A protein and the small-molecule ligand that binds it are described below.
Small molecule (SMILES): CC/C(C)=C1\OC(=O)[C@H](C)[C@H](O)[C@H](Cc2cccnc2)NC(=O)[C@@H](NC(=O)c2ncccc2O)[C@@H](C)OC1=O

Binding-site contacts:
Ligand atom CBG contacts residue GLY96 of chain 2.D at 3.5 Å.
Ligand atom CBF contacts residue ILE194 of chain 2.D at 4.0 Å (hydrophobic).
Ligand atom CAO contacts residue ILE21 of chain 2.D at 3.8 Å (hydrophobic).
Ligand atom CAQ contacts residue ASP148 of chain 2.D at 3.3 Å.
Ligand atom CAL contacts residue GLY96 of chain 2.D at 3.8 Å.
Ligand atom OAX contacts residue TYR158 of chain 2.D at 3.4 Å.
Ligand atom OAI contacts residue GLY96 of chain 2.D at 3.4 Å.
Ligand atom CAS contacts residue GLY192 of chain 2.D at 3.4 Å.
Ligand atom CAP contacts residue GLY96 of chain 2.D at 3.6 Å.
Ligand atom CG2 contacts residue MET161 of chain 2.D at 3.6 Å (hydrophobic).
Ligand atom CAP contacts residue ILE95 of chain 2.D at 3.6 Å (hydrophobic).
Ligand atom OAE contacts residue MET103 of chain 2.D at 3.3 Å.
Ligand atom CAP contacts residue MET147 of chain 2.D at 3.7 Å (hydrophobic).
Ligand atom CAA contacts residue ILE215 of chain 2.D at 3.3 Å (hydrophobic).
Ligand atom OAJ contacts residue PRO193 of chain 2.D at 3.6 Å.
Ligand atom CAP contacts residue LYS165 of chain 2.D at 3.4 Å.
Ligand atom CBA contacts residue MET103 of chain 2.D at 3.7 Å (hydrophobic).
Ligand atom CBE contacts residue MET103 of chain 2.D at 4.0 Å (hydrophobic).
Ligand atom CAQ contacts residue PHE149 of chain 2.D at 3.5 Å (hydrophobic).
Ligand atom CAM contacts residue MET147 of chain 2.D at 3.7 Å (hydrophobic).
Ligand atom CAO contacts residue ILE194 of chain 2.D at 3.6 Å (hydrophobic).
Ligand atom CAS contacts residue ILE194 of chain 2.D at 3.9 Å (hydrophobic).
Ligand atom CBG contacts residue LYS165 of chain 2.D at 3.4 Å.
Ligand atom CAK contacts residue ILE21 of chain 2.D at 3.6 Å (hydrophobic).
Ligand atom CAL contacts residue MET147 of chain 2.D at 3.4 Å (hydrophobic).
Ligand atom CBK contacts residue PRO193 of chain 2.D at 3.9 Å (hydrophobic).
Ligand atom OAJ contacts residue ILE194 of chain 2.D at 3.2 Å (h-bond).
Ligand atom CAL contacts residue ILE95 of chain 2.D at 3.4 Å (hydrophobic).
Ligand atom CAL contacts residue ALA94 of chain 2.D at 3.4 Å (hydrophobic).
Ligand atom CAN contacts residue ALA94 of chain 2.D at 3.5 Å (hydrophobic).
Ligand atom O contacts residue TYR158 of chain 2.D at 2.7 Å (h-bond).
Ligand atom CBL contacts residue PHE149 of chain 2.D at 3.9 Å (hydrophobic).
Ligand atom CG2 contacts residue MET103 of chain 2.D at 3.7 Å (hydrophobic).
Ligand atom NAT contacts residue ASP148 of chain 2.D at 3.0 Å (salt-bridge).
Ligand atom C contacts residue TYR158 of chain 2.D at 3.8 Å (hydrophobic).
Ligand atom OAI contacts residue LYS165 of chain 2.D at 2.8 Å (salt-bridge).
Ligand atom CBJ contacts residue TYR158 of chain 2.D at 3.9 Å (hydrophobic).
Ligand atom CAS contacts residue PHE149 of chain 2.D at 3.7 Å (hydrophobic).
Ligand atom OAI contacts residue MET161 of chain 2.D at 3.5 Å.
Ligand atom CAN contacts residue ILE95 of chain 2.D at 3.9 Å (hydrophobic).

Sequence of chain 2.D:
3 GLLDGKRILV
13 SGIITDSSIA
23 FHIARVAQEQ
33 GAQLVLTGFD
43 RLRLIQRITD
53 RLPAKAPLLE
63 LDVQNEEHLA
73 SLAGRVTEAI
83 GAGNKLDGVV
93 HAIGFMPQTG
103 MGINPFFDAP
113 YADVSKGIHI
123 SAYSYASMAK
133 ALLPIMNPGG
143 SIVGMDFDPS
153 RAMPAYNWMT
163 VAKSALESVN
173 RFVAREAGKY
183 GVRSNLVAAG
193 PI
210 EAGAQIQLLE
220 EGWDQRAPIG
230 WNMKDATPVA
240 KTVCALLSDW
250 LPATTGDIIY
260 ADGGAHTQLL